Binding-site contacts:
Ligand atom C21 contacts residue TYR190 of chain 1.A at 3.7 Å (hydrophobic).
Ligand atom C17 contacts residue TYR190 of chain 1.A at 3.5 Å (hydrophobic).
Ligand atom C2 contacts residue HIS237 of chain 1.A at 3.7 Å.
Ligand atom O2 contacts residue LEU102 of chain 1.A at 3.7 Å.
Ligand atom C11 contacts residue VAL181 of chain 1.A at 3.6 Å (hydrophobic).
Ligand atom C8 contacts residue VAL108 of chain 1.A at 3.8 Å (hydrophobic).
Ligand atom C2 contacts residue TYR320 of chain 1.A at 3.8 Å (hydrophobic).
Ligand atom C7 contacts residue LYS103 of chain 1.A at 3.1 Å.
Ligand atom C14 contacts residue TYR190 of chain 1.A at 3.8 Å (hydrophobic).
Ligand atom N2 contacts residue TYR190 of chain 1.A at 3.2 Å.
Ligand atom C18 contacts residue TYR190 of chain 1.A at 3.6 Å (hydrophobic).
Ligand atom O1 contacts residue LYS104 of chain 1.A at 3.3 Å.
Ligand atom C5 contacts residue TYR320 of chain 1.A at 3.6 Å (hydrophobic).
Ligand atom N3 contacts residue VAL110 of chain 1.A at 3.7 Å.
Ligand atom N3 contacts residue PHE229 of chain 1.A at 3.7 Å.
Ligand atom C19 contacts residue TYR190 of chain 1.A at 3.6 Å (hydrophobic).
Ligand atom C22 contacts residue TYR190 of chain 1.A at 3.2 Å (hydrophobic).
Ligand atom O1 contacts residue LYS105 of chain 1.A at 3.5 Å (salt-bridge).
Ligand atom C12 contacts residue TYR190 of chain 1.A at 3.2 Å (hydrophobic).
Ligand atom O1 contacts residue TYR320 of chain 1.A at 3.7 Å.
Ligand atom C11 contacts residue TYR183 of chain 1.A at 3.4 Å (hydrophobic).
Ligand atom N3 contacts residue TRP231 of chain 1.A at 3.6 Å.
Ligand atom C12 contacts residue TYR183 of chain 1.A at 3.7 Å (hydrophobic).
Ligand atom O1 contacts residue PRO238 of chain 1.A at 3.6 Å (h-bond).
Ligand atom C11 contacts residue TYR190 of chain 1.A at 3.3 Å (hydrophobic).
Ligand atom C6 contacts residue LYS103 of chain 1.A at 3.4 Å.
Ligand atom C22 contacts residue TRP231 of chain 1.A at 3.5 Å (hydrophobic).
Ligand atom C21 contacts residue TRP231 of chain 1.A at 3.7 Å (hydrophobic).
Ligand atom C1 contacts residue TYR320 of chain 1.A at 3.7 Å (hydrophobic).
Ligand atom C15 contacts residue LEU102 of chain 1.A at 3.7 Å (hydrophobic).
Ligand atom C21 contacts residue VAL110 of chain 1.A at 3.8 Å (hydrophobic).
Ligand atom C10 contacts residue TYR183 of chain 1.A at 3.6 Å (hydrophobic).
Ligand atom C13 contacts residue VAL108 of chain 1.A at 3.6 Å (hydrophobic).
Ligand atom C9 contacts residue LYS105 of chain 1.A at 3.8 Å.
Ligand atom C20 contacts residue TYR190 of chain 1.A at 3.6 Å (hydrophobic).
Ligand atom N1 contacts residue VAL108 of chain 1.A at 3.8 Å.
Ligand atom C11 contacts residue GLY192 of chain 1.A at 3.3 Å.
Ligand atom C6 contacts residue LEU102 of chain 1.A at 3.7 Å (hydrophobic).
Ligand atom N1 contacts residue TYR320 of chain 1.A at 3.6 Å.
Ligand atom O3 contacts residue VAL108 of chain 1.A at 3.2 Å.

A small-molecule ligand and the protein it binds are described below.
Small molecule (SMILES): N#Cc1cc2c(Oc3ccccc3OCCC(=O)N3CCCC3)cccn2c1

Sequence of chain 1.A:
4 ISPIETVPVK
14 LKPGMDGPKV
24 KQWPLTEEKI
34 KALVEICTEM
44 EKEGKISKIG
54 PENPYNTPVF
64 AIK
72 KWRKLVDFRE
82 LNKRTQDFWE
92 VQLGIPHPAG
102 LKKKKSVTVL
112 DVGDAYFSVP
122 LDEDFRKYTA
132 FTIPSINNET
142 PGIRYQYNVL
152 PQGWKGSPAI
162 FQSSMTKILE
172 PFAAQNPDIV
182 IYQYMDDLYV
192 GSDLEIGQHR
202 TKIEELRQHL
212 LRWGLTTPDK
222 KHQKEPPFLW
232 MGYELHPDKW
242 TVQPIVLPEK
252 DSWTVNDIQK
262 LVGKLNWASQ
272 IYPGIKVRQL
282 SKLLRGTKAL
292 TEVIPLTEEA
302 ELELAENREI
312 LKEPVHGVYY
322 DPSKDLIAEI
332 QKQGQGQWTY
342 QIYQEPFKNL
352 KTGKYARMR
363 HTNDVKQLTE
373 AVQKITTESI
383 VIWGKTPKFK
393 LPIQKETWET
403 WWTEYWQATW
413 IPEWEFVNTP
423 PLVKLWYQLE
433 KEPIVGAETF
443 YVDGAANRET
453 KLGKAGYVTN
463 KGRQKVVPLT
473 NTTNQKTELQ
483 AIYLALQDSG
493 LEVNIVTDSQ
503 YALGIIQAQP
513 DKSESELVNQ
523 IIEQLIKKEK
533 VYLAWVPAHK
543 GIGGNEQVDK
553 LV